Binding-site contacts:
Ligand atom OAC contacts residue GLY139 of chain 2.B at 2.9 Å (h-bond).
Ligand atom PAT contacts residue THR138 of chain 2.B at 3.7 Å.
Ligand atom CAJ contacts residue ASP137 of chain 2.B at 3.9 Å.
Ligand atom OAC contacts residue ASP137 of chain 2.B at 3.0 Å (salt-bridge).
Ligand atom PAT contacts residue ASP137 of chain 2.B at 3.8 Å.
Ligand atom N7 contacts residue ASP137 of chain 2.B at 3.8 Å.
Ligand atom N3 contacts residue PHE186 of chain 2.B at 3.6 Å.
Ligand atom N7 contacts residue ILE135 of chain 2.B at 4.0 Å.
Ligand atom OAD contacts residue ASP137 of chain 2.B at 3.3 Å.
Ligand atom OAC contacts residue ILE136 of chain 2.B at 3.9 Å.
Ligand atom C6 contacts residue VAL187 of chain 2.B at 3.7 Å (hydrophobic).
Ligand atom PAT contacts residue THR141 of chain 2.B at 3.6 Å.
Ligand atom OAC contacts residue THR138 of chain 2.B at 3.3 Å (h-bond).
Ligand atom C2 contacts residue LEU192 of chain 2.B at 4.0 Å (hydrophobic).
Ligand atom OAC contacts residue LYS140 of chain 2.B at 3.9 Å.
Ligand atom C4 contacts residue PHE186 of chain 2.B at 3.8 Å (hydrophobic).
Ligand atom C5 contacts residue LYS165 of chain 2.B at 4.0 Å.
Ligand atom O6 contacts residue VAL187 of chain 2.B at 2.9 Å (h-bond).
Ligand atom OAE contacts residue THR141 of chain 2.B at 2.3 Å (h-bond).
Ligand atom OAE contacts residue THR138 of chain 2.B at 4.0 Å.
Ligand atom CAJ contacts residue THR141 of chain 2.B at 3.9 Å.
Ligand atom N1 contacts residue VAL187 of chain 2.B at 2.8 Å (h-bond).
Ligand atom O6 contacts residue ILE135 of chain 2.B at 3.9 Å.
Ligand atom OAN contacts residue ILE135 of chain 2.B at 3.4 Å.
Ligand atom N7 contacts residue LYS165 of chain 2.B at 3.4 Å (salt-bridge).
Ligand atom C2 contacts residue VAL187 of chain 2.B at 3.5 Å (hydrophobic).
Ligand atom C2 contacts residue PHE186 of chain 2.B at 3.4 Å (hydrophobic).
Ligand atom N1 contacts residue PHE186 of chain 2.B at 3.5 Å.
Ligand atom C5 contacts residue ILE135 of chain 2.B at 4.0 Å (hydrophobic).
Ligand atom C5 contacts residue PHE186 of chain 2.B at 3.6 Å (hydrophobic).
Ligand atom O6 contacts residue LYS185 of chain 2.B at 3.6 Å (salt-bridge).
Ligand atom C8 contacts residue ASP137 of chain 2.B at 3.6 Å.
Ligand atom O6 contacts residue LYS165 of chain 2.B at 3.1 Å (salt-bridge).
Ligand atom PAT contacts residue GLY139 of chain 2.B at 3.9 Å.
Ligand atom O6 contacts residue PHE186 of chain 2.B at 3.5 Å.
Ligand atom OAE contacts residue LYS140 of chain 2.B at 4.0 Å.
Ligand atom CAJ contacts residue ILE135 of chain 2.B at 3.5 Å (hydrophobic).
Ligand atom OAD contacts residue THR138 of chain 2.B at 3.0 Å (h-bond).
Ligand atom C6 contacts residue PHE186 of chain 2.B at 3.6 Å (hydrophobic).
Ligand atom C6 contacts residue LYS165 of chain 2.B at 3.9 Å.

The protein below binds the small molecule below.
Small molecule (SMILES): O=c1[nH]cnc2c1ncn2CCOCCP(=O)(O)O

Sequence of chain 2.B:
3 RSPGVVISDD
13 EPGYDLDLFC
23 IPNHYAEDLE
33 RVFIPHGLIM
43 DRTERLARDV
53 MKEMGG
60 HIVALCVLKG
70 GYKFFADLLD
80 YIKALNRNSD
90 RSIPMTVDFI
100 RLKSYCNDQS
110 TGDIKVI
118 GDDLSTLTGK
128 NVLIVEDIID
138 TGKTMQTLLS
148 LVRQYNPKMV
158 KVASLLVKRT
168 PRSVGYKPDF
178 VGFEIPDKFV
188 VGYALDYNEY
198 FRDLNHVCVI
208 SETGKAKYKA